This protein binds this small molecule.
Small molecule (SMILES): C[C@H](CCC(=O)O)[C@H]1CC[C@H]2[C@@H]3CC[C@@H]4C[C@H](O)CC[C@]4(C)[C@H]3C[C@H](O)[C@]12C

Binding-site contacts:
Ligand atom C24 contacts residue ASN286 of chain 1.B at 4.0 Å.
Ligand atom O4 contacts residue LEU283 of chain 1.B at 3.8 Å.
Ligand atom C14 contacts residue ALA73 of chain 1.B at 3.9 Å (hydrophobic).
Ligand atom C24 contacts residue LEU287 of chain 1.B at 4.0 Å (hydrophobic).
Ligand atom C1 contacts residue ASN69 of chain 1.B at 4.4 Å.
Ligand atom O4 contacts residue ASN286 of chain 1.B at 2.4 Å (h-bond).
Ligand atom C4 contacts residue ASN69 of chain 1.B at 4.5 Å.
Ligand atom C24 contacts residue VAL290 of chain 1.B at 4.2 Å (hydrophobic).
Ligand atom C21 contacts residue ASN286 of chain 1.B at 4.1 Å.
Ligand atom C18 contacts residue ASN69 of chain 1.B at 3.9 Å.
Ligand atom C14 contacts residue VAL290 of chain 1.B at 3.8 Å (hydrophobic).
Ligand atom O3 contacts residue ASN286 of chain 1.B at 4.3 Å.
Ligand atom C13 contacts residue ALA73 of chain 1.B at 4.2 Å (hydrophobic).
Ligand atom C22 contacts residue ASN286 of chain 1.B at 4.0 Å.
Ligand atom C23 contacts residue ASN286 of chain 1.B at 3.4 Å.
Ligand atom C20 contacts residue ALA73 of chain 1.B at 4.1 Å (hydrophobic).
Ligand atom C5 contacts residue ASN69 of chain 1.B at 3.8 Å.
Ligand atom C13 contacts residue VAL290 of chain 1.B at 3.3 Å (hydrophobic).
Ligand atom C22 contacts residue LEU283 of chain 1.B at 3.8 Å (hydrophobic).
Ligand atom C6 contacts residue ASN69 of chain 1.B at 4.3 Å.
Ligand atom O4 contacts residue SER282 of chain 1.B at 4.1 Å.
Ligand atom C23 contacts residue LEU283 of chain 1.B at 4.1 Å (hydrophobic).
Ligand atom O1 contacts residue VAL290 of chain 1.B at 3.1 Å.

Sequence of chain 1.B:
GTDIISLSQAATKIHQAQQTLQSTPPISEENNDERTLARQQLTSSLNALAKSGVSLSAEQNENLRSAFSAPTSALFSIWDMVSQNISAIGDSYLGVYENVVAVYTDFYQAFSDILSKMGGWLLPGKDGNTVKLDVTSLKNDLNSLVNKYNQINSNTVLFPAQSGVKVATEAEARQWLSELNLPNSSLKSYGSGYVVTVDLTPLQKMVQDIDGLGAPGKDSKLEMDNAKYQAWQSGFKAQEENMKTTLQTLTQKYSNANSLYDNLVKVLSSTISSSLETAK